The protein below binds the small molecule below.
Small molecule (SMILES): CC(=O)N[C@@H]1[C@@H](O)[C@H](O)[C@@H](CO)O[C@H]1O

Binding-site contacts:
Ligand atom C5 contacts residue ASN683 of chain 1.A at 3.7 Å.
Ligand atom C6 contacts residue ASN684 of chain 1.A at 3.8 Å.
Ligand atom N2 contacts residue ASN683 of chain 1.A at 2.9 Å (h-bond).
Ligand atom O7 contacts residue ASN683 of chain 1.A at 3.4 Å (h-bond).
Ligand atom C4 contacts residue ASN683 of chain 1.A at 4.2 Å.
Ligand atom C8 contacts residue ASP770 of chain 1.B at 3.4 Å.
Ligand atom O5 contacts residue ASN683 of chain 1.A at 2.4 Å (h-bond).
Ligand atom C7 contacts residue ASN683 of chain 1.A at 3.5 Å.
Ligand atom C3 contacts residue ASN683 of chain 1.A at 3.8 Å.
Ligand atom C2 contacts residue ASN683 of chain 1.A at 2.5 Å.
Ligand atom C7 contacts residue ASP770 of chain 1.B at 3.7 Å.
Ligand atom O7 contacts residue ASP770 of chain 1.B at 4.1 Å.
Ligand atom N2 contacts residue ASP770 of chain 1.B at 4.3 Å.
Ligand atom C1 contacts residue ASN683 of chain 1.A at 1.4 Å.
Ligand atom O5 contacts residue ASN684 of chain 1.A at 4.4 Å.

Sequence of chain 1.A:
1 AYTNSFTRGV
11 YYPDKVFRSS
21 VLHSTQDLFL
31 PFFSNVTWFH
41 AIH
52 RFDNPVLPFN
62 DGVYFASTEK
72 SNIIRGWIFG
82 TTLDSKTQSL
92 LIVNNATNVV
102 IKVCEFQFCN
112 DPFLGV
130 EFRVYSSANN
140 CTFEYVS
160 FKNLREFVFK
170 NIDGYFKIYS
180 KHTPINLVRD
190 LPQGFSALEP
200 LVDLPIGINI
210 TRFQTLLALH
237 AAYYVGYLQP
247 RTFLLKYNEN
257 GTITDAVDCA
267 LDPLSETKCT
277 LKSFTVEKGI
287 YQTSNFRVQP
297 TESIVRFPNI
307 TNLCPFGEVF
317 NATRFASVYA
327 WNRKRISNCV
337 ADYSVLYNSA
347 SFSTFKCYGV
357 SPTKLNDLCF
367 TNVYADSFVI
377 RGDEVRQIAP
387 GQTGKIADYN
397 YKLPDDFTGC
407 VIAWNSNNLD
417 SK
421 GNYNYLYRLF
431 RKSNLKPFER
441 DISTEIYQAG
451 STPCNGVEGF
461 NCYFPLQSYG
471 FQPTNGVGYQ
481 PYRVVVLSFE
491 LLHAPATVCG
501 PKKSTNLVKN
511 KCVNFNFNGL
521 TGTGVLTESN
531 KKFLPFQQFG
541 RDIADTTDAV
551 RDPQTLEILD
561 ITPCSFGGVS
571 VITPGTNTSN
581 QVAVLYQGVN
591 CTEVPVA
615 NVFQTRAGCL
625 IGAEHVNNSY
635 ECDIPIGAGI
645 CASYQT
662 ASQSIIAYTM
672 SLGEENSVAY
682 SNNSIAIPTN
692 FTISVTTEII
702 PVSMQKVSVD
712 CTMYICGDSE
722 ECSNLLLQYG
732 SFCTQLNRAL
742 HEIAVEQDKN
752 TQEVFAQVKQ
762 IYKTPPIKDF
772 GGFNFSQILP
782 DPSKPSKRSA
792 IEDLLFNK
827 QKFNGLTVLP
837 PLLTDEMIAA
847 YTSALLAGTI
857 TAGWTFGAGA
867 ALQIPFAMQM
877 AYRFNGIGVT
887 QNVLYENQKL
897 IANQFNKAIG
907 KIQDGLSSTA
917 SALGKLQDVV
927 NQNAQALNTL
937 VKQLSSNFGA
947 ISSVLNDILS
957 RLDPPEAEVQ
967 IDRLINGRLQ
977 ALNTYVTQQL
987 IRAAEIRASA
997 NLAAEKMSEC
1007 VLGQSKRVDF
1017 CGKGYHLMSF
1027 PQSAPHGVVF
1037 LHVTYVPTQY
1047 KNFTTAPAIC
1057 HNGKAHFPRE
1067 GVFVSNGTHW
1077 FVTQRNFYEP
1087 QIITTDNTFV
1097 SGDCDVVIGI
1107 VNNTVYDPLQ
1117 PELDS

Sequence of chain 1.B:
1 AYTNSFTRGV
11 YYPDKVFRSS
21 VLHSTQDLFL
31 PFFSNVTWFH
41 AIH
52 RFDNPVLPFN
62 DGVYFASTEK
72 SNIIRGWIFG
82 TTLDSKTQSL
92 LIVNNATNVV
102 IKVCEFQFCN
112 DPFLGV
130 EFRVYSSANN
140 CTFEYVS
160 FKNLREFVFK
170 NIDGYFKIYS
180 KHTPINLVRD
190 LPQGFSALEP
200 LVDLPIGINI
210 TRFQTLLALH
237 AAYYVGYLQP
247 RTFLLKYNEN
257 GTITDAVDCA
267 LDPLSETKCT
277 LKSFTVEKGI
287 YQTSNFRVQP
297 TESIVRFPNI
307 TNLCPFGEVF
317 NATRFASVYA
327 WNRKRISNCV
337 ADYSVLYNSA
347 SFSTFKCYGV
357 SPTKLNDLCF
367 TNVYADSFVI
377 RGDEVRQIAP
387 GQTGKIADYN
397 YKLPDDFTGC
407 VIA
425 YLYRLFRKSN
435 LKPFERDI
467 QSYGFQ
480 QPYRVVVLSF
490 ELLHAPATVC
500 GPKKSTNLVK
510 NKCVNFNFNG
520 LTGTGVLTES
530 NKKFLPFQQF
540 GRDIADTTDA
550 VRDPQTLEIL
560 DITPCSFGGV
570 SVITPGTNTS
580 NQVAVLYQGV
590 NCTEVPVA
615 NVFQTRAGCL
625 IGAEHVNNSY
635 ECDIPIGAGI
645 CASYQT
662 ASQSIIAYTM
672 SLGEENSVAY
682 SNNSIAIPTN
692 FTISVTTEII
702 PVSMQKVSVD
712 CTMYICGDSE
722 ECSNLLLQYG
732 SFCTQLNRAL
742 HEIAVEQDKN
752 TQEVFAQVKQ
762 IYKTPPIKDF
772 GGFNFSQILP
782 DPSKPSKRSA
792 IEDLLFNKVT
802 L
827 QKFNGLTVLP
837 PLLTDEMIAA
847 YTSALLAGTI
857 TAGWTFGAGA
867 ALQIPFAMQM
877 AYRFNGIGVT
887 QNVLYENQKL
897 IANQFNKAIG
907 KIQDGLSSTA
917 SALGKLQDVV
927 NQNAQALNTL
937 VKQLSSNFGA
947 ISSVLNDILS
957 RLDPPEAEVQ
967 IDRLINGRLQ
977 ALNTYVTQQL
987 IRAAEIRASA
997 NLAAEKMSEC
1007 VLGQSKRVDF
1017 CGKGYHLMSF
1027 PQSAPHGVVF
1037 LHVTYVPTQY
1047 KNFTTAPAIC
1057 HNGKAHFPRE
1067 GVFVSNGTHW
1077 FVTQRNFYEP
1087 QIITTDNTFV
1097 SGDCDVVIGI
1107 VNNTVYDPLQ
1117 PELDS